Sequence of chain 1.A:
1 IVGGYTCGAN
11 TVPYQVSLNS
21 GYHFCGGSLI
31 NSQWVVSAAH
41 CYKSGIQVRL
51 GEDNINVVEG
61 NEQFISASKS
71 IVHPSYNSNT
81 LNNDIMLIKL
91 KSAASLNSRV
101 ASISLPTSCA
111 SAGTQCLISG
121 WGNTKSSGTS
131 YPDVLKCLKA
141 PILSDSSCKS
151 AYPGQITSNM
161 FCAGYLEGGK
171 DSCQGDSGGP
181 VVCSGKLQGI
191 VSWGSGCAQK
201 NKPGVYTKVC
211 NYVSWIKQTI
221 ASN

A protein and the small-molecule ligand that binds it are described below.
Small molecule (SMILES): O[C@@H]1[C@@H](O)[C@@H](O)OC[C@H]1O

Binding-site contacts:
Ligand atom O5 contacts residue ASN79 of chain 1.A at 3.7 Å.
Ligand atom O4 contacts residue GLN155 of chain 1.A at 3.8 Å.
Ligand atom C3 contacts residue GLN155 of chain 1.A at 3.3 Å.
Ligand atom C2 contacts residue THR80 of chain 1.A at 4.4 Å.
Ligand atom C2 contacts residue ASN79 of chain 1.A at 3.9 Å.
Ligand atom C2 contacts residue GLN155 of chain 1.A at 4.1 Å.
Ligand atom C1 contacts residue THR80 of chain 1.A at 4.5 Å.
Ligand atom O3 contacts residue TRP193 of chain 1.A at 3.7 Å.
Ligand atom O3 contacts residue GLN155 of chain 1.A at 2.5 Å (h-bond).
Ligand atom O2 contacts residue THR80 of chain 1.A at 4.1 Å.
Ligand atom O2 contacts residue GLN155 of chain 1.A at 3.3 Å.
Ligand atom C4 contacts residue GLN155 of chain 1.A at 4.2 Å.
Ligand atom C1 contacts residue ASN79 of chain 1.A at 3.6 Å.